Sequence of chain 2.A:
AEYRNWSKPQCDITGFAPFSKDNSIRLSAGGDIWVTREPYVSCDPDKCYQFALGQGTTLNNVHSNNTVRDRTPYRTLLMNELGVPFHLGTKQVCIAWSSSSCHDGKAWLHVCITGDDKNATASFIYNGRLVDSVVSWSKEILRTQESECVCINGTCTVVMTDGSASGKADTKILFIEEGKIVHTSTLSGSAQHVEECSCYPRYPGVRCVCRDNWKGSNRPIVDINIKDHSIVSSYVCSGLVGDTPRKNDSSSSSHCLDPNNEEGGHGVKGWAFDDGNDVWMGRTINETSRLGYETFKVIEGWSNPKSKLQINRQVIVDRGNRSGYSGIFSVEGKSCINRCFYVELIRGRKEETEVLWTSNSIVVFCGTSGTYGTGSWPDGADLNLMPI

Binding-site contacts:
Ligand atom O6 contacts residue GLY378 of chain 4.A at 3.0 Å (h-bond).
Ligand atom C8 contacts residue ASN317 of chain 4.A at 3.9 Å.
Ligand atom O6 contacts residue TYR377 of chain 4.A at 3.5 Å.
Ligand atom C3 contacts residue ASN124 of chain 2.A at 3.6 Å.
Ligand atom O3 contacts residue ASN317 of chain 4.A at 3.1 Å (h-bond).
Ligand atom C2 contacts residue GLN315 of chain 4.A at 3.9 Å.
Ligand atom C7 contacts residue ASN124 of chain 2.A at 3.2 Å.
Ligand atom O5 contacts residue ASN124 of chain 2.A at 2.4 Å (h-bond).
Ligand atom C3 contacts residue GLN315 of chain 4.A at 3.5 Å.
Ligand atom C6 contacts residue GLY378 of chain 4.A at 3.6 Å.
Ligand atom C5 contacts residue TYR377 of chain 4.A at 3.8 Å (hydrophobic).
Ligand atom C5 contacts residue ASN124 of chain 2.A at 3.7 Å.
Ligand atom C2 contacts residue ARG318 of chain 4.A at 3.8 Å.
Ligand atom O2 contacts residue ASN317 of chain 4.A at 3.8 Å.
Ligand atom O5 contacts residue GLY378 of chain 4.A at 3.1 Å.
Ligand atom C1 contacts residue ASN124 of chain 2.A at 1.4 Å.
Ligand atom N2 contacts residue ASN124 of chain 2.A at 2.7 Å (h-bond).
Ligand atom C4 contacts residue GLN315 of chain 4.A at 3.3 Å.
Ligand atom C8 contacts residue TYR377 of chain 4.A at 3.9 Å (hydrophobic).
Ligand atom C7 contacts residue ASN317 of chain 4.A at 3.9 Å.
Ligand atom C6 contacts residue TYR377 of chain 4.A at 3.4 Å (hydrophobic).
Ligand atom O4 contacts residue ASN317 of chain 4.A at 3.7 Å.
Ligand atom O3 contacts residue GLN315 of chain 4.A at 3.5 Å (h-bond).
Ligand atom O5 contacts residue THR379 of chain 4.A at 3.8 Å.
Ligand atom O2 contacts residue ARG318 of chain 4.A at 3.3 Å.
Ligand atom O2 contacts residue ILE316 of chain 4.A at 3.8 Å.
Ligand atom O6 contacts residue THR379 of chain 4.A at 3.4 Å.
Ligand atom O4 contacts residue ARG318 of chain 4.A at 3.9 Å.
Ligand atom C2 contacts residue ASN124 of chain 2.A at 2.2 Å.
Ligand atom O4 contacts residue ARG318 of chain 4.A at 3.4 Å (salt-bridge).
Ligand atom O3 contacts residue ASP254 of chain 4.A at 3.8 Å.
Ligand atom O5 contacts residue TYR377 of chain 4.A at 3.6 Å.
Ligand atom C1 contacts residue GLY378 of chain 4.A at 3.9 Å.
Ligand atom O7 contacts residue THR379 of chain 4.A at 3.8 Å.
Ligand atom O7 contacts residue ASN124 of chain 2.A at 3.4 Å (h-bond).
Ligand atom O3 contacts residue GLN315 of chain 4.A at 3.3 Å.
Ligand atom C3 contacts residue ASN317 of chain 4.A at 3.8 Å.
Ligand atom O4 contacts residue GLN315 of chain 4.A at 3.8 Å.
Ligand atom O2 contacts residue GLN315 of chain 4.A at 3.1 Å (h-bond).
Ligand atom N2 contacts residue ASN317 of chain 4.A at 3.8 Å.

Sequence of chain 4.A:
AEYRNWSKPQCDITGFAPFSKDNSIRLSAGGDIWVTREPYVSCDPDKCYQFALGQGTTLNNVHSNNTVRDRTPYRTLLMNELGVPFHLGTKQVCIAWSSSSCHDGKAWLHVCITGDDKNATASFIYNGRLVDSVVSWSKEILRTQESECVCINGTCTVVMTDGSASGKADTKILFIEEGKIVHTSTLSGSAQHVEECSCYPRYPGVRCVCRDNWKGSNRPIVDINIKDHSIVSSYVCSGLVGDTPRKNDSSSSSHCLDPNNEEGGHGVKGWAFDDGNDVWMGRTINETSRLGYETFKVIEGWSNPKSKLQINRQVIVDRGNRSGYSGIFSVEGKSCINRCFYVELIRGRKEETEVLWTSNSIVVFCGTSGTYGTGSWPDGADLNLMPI

The small molecule below binds the protein below.
Small molecule (SMILES): CC(=O)N[C@H]1[C@H](O[C@H]2[C@H](O)[C@@H](NC(C)=O)CO[C@@H]2CO)O[C@H](CO)[C@@H](O[C@@H]2O[C@H](CO[C@H]3O[C@H](CO)[C@@H](O)[C@H](O)[C@@H]3O)[C@@H](O)[C@H](O[C@H]3O[C@H](CO)[C@@H](O)[C@H](O)[C@@H]3O)[C@@H]2O)[C@@H]1O